Binding-site contacts:
Ligand atom O3' contacts residue THR273 of chain 1.D at 3.4 Å (h-bond).
Ligand atom O1B contacts residue SER180 of chain 1.D at 3.1 Å (h-bond).
Ligand atom O1A contacts residue ASP192 of chain 1.D at 2.8 Å (salt-bridge).
Ligand atom O3G contacts residue SER188 of chain 1.D at 3.4 Å.
Ligand atom O2G contacts residue GLY189 of chain 1.D at 3.3 Å (h-bond).
Ligand atom O2 contacts residue TYR271 of chain 1.D at 3.5 Å.
Ligand atom O1A contacts residue ASP190 of chain 1.D at 3.0 Å (salt-bridge).
Ligand atom O3' contacts residue SER275 of chain 1.D at 3.6 Å.
Ligand atom C5' contacts residue ASP192 of chain 1.D at 3.4 Å.
Ligand atom O1G contacts residue MG1 of chain 1.G at 2.0 Å.
Ligand atom PG contacts residue GLY189 of chain 1.D at 3.4 Å.
Ligand atom O2 contacts residue ASN279 of chain 1.D at 2.9 Å (h-bond).
Ligand atom O1G contacts residue GLY189 of chain 1.D at 3.6 Å.
Ligand atom O1G contacts residue ASP190 of chain 1.D at 2.9 Å (salt-bridge).
Ligand atom O3' contacts residue ARG183 of chain 1.D at 3.5 Å (salt-bridge).
Ligand atom PA contacts residue MG1 of chain 1.G at 3.1 Å.
Ligand atom O1B contacts residue GLY179 of chain 1.D at 3.3 Å.
Ligand atom C4' contacts residue PHE272 of chain 1.D at 3.5 Å (hydrophobic).
Ligand atom C2' contacts residue ASN279 of chain 1.D at 3.4 Å.
Ligand atom O1B contacts residue ASP192 of chain 1.D at 3.0 Å (salt-bridge).
Ligand atom O2B contacts residue SER180 of chain 1.D at 3.5 Å (h-bond).
Ligand atom C2' contacts residue TYR271 of chain 1.D at 3.3 Å (hydrophobic).
Ligand atom O1B contacts residue MG1 of chain 1.G at 1.9 Å.
Ligand atom O3G contacts residue GLY189 of chain 1.D at 2.8 Å (h-bond).
Ligand atom C1' contacts residue ASN279 of chain 1.D at 3.7 Å.
Ligand atom O3G contacts residue SER180 of chain 1.D at 2.2 Å (h-bond).
Ligand atom N3 contacts residue ASP276 of chain 1.D at 3.7 Å.
Ligand atom C5 contacts residue ASP276 of chain 1.D at 3.6 Å.
Ligand atom C4 contacts residue ASP276 of chain 1.D at 3.5 Å.
Ligand atom O1A contacts residue MG1 of chain 1.G at 1.9 Å.
Ligand atom C1' contacts residue TYR271 of chain 1.D at 3.5 Å (hydrophobic).
Ligand atom O3' contacts residue GLY274 of chain 1.D at 3.3 Å.
Ligand atom C2' contacts residue GLY274 of chain 1.D at 3.6 Å.
Ligand atom O2B contacts residue ARG183 of chain 1.D at 2.8 Å (salt-bridge).
Ligand atom PG contacts residue MG1 of chain 1.G at 3.3 Å.
Ligand atom PG contacts residue SER180 of chain 1.D at 3.5 Å.
Ligand atom O3A contacts residue MG1 of chain 1.G at 3.4 Å.
Ligand atom PB contacts residue MG1 of chain 1.G at 3.0 Å.
Ligand atom PB contacts residue SER180 of chain 1.D at 3.8 Å.
Ligand atom C2' contacts residue ASP276 of chain 1.D at 3.8 Å.

Sequence of chain 1.D:
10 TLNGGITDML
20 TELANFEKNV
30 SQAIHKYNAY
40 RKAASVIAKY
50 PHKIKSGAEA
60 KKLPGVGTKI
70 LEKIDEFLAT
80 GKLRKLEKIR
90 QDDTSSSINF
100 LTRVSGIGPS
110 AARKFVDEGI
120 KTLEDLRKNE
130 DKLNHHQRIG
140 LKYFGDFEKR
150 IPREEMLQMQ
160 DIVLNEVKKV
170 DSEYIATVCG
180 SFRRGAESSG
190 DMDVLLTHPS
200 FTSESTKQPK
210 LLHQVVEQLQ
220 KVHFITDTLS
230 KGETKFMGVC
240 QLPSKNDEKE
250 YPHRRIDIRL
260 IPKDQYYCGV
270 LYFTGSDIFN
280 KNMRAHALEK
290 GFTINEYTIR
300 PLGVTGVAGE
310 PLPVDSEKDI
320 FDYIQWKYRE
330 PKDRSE

This small molecule binds to this protein.
Small molecule (SMILES): Cc1cn([C@H]2C[C@H](O)[C@@H](COP(=O)(O)OP(=O)(O)[C@@H](C)P(=O)(O)O)O2)c(=O)[nH]c1=O